Binding-site contacts:
Ligand atom C2' contacts residue SO41 of chain 1.G at 3.5 Å.
Ligand atom C4 contacts residue PHE178 of chain 1.A at 3.6 Å (hydrophobic).
Ligand atom C8 contacts residue THR90 of chain 1.A at 3.5 Å.
Ligand atom N6 contacts residue GLY92 of chain 1.A at 3.4 Å.
Ligand atom O2' contacts residue GLU179 of chain 1.A at 3.6 Å.
Ligand atom C1' contacts residue THR90 of chain 1.A at 3.2 Å.
Ligand atom O2' contacts residue SO41 of chain 1.G at 3.0 Å (h-bond).
Ligand atom C2 contacts residue PHE159 of chain 1.A at 3.5 Å (hydrophobic).
Ligand atom C4' contacts residue SO41 of chain 1.G at 3.6 Å.
Ligand atom N1 contacts residue GLU156 of chain 1.A at 3.5 Å (salt-bridge).
Ligand atom O3' contacts residue GLU181 of chain 1.A at 2.8 Å (salt-bridge).
Ligand atom C5 contacts residue PHE159 of chain 1.A at 3.6 Å (hydrophobic).
Ligand atom C2 contacts residue PHE178 of chain 1.A at 3.5 Å (hydrophobic).
Ligand atom O4' contacts residue ARG44 of chain 1.B at 3.3 Å (salt-bridge).
Ligand atom N6 contacts residue ILE206 of chain 1.A at 3.2 Å.
Ligand atom O2' contacts residue MET180 of chain 1.A at 2.9 Å (h-bond).
Ligand atom O2' contacts residue GLU181 of chain 1.A at 2.8 Å (salt-bridge).
Ligand atom O3' contacts residue MET65 of chain 1.A at 3.6 Å.
Ligand atom N7 contacts residue ASN204 of chain 1.A at 2.7 Å (h-bond).
Ligand atom N6 contacts residue ASN204 of chain 1.A at 3.1 Å (h-bond).
Ligand atom N3 contacts residue PHE178 of chain 1.A at 3.5 Å (h-bond).
Ligand atom C5 contacts residue GLY92 of chain 1.A at 3.5 Å.
Ligand atom C6 contacts residue PHE159 of chain 1.A at 3.5 Å (hydrophobic).
Ligand atom O4' contacts residue SO41 of chain 1.G at 3.3 Å (h-bond).
Ligand atom C5' contacts residue PHE159 of chain 1.A at 3.6 Å (hydrophobic).
Ligand atom C1' contacts residue SO41 of chain 1.G at 3.4 Å.
Ligand atom N7 contacts residue GLY92 of chain 1.A at 3.4 Å (h-bond).
Ligand atom C4' contacts residue ARG44 of chain 1.B at 3.5 Å.
Ligand atom C2' contacts residue MET180 of chain 1.A at 3.5 Å (hydrophobic).
Ligand atom C5' contacts residue HIS5 of chain 1.B at 3.2 Å.
Ligand atom N9 contacts residue THR90 of chain 1.A at 3.6 Å.
Ligand atom O3' contacts residue SO41 of chain 1.G at 3.0 Å (h-bond).
Ligand atom O2' contacts residue ARG87 of chain 1.A at 3.1 Å (salt-bridge).
Ligand atom C2 contacts residue GLU156 of chain 1.A at 3.3 Å.
Ligand atom O4' contacts residue THR90 of chain 1.A at 3.4 Å (h-bond).
Ligand atom N3 contacts residue GLU179 of chain 1.A at 3.6 Å.
Ligand atom O5' contacts residue HIS5 of chain 1.B at 2.7 Å (h-bond).
Ligand atom N1 contacts residue PHE159 of chain 1.A at 3.5 Å.
Ligand atom O5' contacts residue ARG44 of chain 1.B at 3.5 Å (salt-bridge).
Ligand atom N7 contacts residue ALA91 of chain 1.A at 3.5 Å.

A small-molecule ligand and the protein it binds are described below.
Small molecule (SMILES): Nc1ncnc2c1ncn2[C@@H]1O[C@H](CO)[C@@H](O)[C@H]1O

Sequence of chain 1.B:
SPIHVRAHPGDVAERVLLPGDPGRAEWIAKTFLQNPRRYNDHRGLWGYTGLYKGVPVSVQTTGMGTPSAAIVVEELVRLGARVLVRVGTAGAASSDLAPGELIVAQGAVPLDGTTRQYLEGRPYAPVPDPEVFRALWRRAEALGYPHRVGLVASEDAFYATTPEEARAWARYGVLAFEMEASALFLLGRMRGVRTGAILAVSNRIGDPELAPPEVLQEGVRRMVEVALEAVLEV

Sequence of chain 1.A:
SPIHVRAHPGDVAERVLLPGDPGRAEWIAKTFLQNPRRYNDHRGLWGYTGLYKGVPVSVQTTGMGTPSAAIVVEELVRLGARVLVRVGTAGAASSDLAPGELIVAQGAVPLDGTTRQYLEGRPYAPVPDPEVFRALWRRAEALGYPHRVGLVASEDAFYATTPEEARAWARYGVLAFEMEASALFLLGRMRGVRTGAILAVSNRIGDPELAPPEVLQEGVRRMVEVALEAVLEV